Sequence of chain 1.A:
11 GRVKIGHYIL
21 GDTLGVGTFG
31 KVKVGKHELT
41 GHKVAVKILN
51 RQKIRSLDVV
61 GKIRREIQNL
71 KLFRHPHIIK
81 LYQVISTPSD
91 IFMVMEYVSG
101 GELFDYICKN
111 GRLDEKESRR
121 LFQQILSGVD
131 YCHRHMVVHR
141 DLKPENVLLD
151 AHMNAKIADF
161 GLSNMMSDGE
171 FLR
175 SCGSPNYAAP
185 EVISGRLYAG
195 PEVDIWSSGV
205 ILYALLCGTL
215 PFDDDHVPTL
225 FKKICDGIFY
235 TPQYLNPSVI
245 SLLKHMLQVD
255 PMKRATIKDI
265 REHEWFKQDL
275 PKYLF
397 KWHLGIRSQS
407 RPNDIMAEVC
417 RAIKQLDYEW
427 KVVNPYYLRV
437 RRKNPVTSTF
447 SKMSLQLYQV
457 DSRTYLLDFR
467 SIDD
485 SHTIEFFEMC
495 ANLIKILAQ

Binding-site contacts:
Ligand atom N4 contacts residue GLU102 of chain 1.A at 3.0 Å (salt-bridge).
Ligand atom O5 contacts residue TYR97 of chain 1.A at 3.1 Å.
Ligand atom N4 contacts residue GLU145 of chain 1.A at 2.8 Å (salt-bridge).
Ligand atom C3 contacts residue GLY101 of chain 1.A at 3.6 Å.
Ligand atom N1 contacts residue ILE79 of chain 1.A at 3.7 Å.
Ligand atom C9 contacts residue ALA45 of chain 1.A at 3.2 Å (hydrophobic).
Ligand atom C5 contacts residue LEU24 of chain 1.A at 3.7 Å (hydrophobic).
Ligand atom C16 contacts residue ASP159 of chain 1.A at 3.2 Å.
Ligand atom C3 contacts residue LEU24 of chain 1.A at 3.5 Å (hydrophobic).
Ligand atom C15 contacts residue ASP159 of chain 1.A at 3.3 Å.
Ligand atom N3 contacts residue LEU24 of chain 1.A at 3.7 Å.
Ligand atom N1 contacts residue GLU96 of chain 1.A at 2.6 Å (salt-bridge).
Ligand atom C28 contacts residue ASN146 of chain 1.A at 3.0 Å.
Ligand atom C4 contacts residue VAL98 of chain 1.A at 3.2 Å (hydrophobic).
Ligand atom N1 contacts residue ALA45 of chain 1.A at 3.1 Å.
Ligand atom C4 contacts residue LEU24 of chain 1.A at 3.4 Å (hydrophobic).
Ligand atom C13 contacts residue MET95 of chain 1.A at 3.6 Å (hydrophobic).
Ligand atom C26 contacts residue VAL26 of chain 1.A at 3.5 Å (hydrophobic).
Ligand atom C6 contacts residue LEU148 of chain 1.A at 3.5 Å (hydrophobic).
Ligand atom C26 contacts residue GLY25 of chain 1.A at 3.7 Å.
Ligand atom C2 contacts residue GLY101 of chain 1.A at 3.5 Å.
Ligand atom C27 contacts residue ASN146 of chain 1.A at 3.0 Å.
Ligand atom C8 contacts residue GLU96 of chain 1.A at 3.6 Å.
Ligand atom C17 contacts residue VAL32 of chain 1.A at 3.5 Å (hydrophobic).
Ligand atom C3 contacts residue VAL98 of chain 1.A at 3.4 Å (hydrophobic).
Ligand atom C9 contacts residue GLU96 of chain 1.A at 3.5 Å.
Ligand atom C25 contacts residue LEU24 of chain 1.A at 3.5 Å (hydrophobic).
Ligand atom C28 contacts residue GLU145 of chain 1.A at 2.7 Å.
Ligand atom C10 contacts residue LEU148 of chain 1.A at 3.5 Å (hydrophobic).
Ligand atom O5 contacts residue VAL98 of chain 1.A at 2.6 Å (h-bond).
Ligand atom C23 contacts residue GLU102 of chain 1.A at 3.6 Å.
Ligand atom C7 contacts residue LEU148 of chain 1.A at 3.3 Å (hydrophobic).
Ligand atom C27 contacts residue GLU145 of chain 1.A at 3.5 Å.
Ligand atom C16 contacts residue VAL32 of chain 1.A at 3.6 Å (hydrophobic).
Ligand atom C8 contacts residue ALA45 of chain 1.A at 3.5 Å (hydrophobic).
Ligand atom C20 contacts residue LEU24 of chain 1.A at 3.5 Å (hydrophobic).
Ligand atom O4 contacts residue GLY25 of chain 1.A at 3.4 Å.
Ligand atom N1 contacts residue TYR97 of chain 1.A at 3.7 Å.
Ligand atom C24 contacts residue GLU102 of chain 1.A at 3.5 Å.
Ligand atom C26 contacts residue GLY27 of chain 1.A at 3.2 Å.

The protein below binds the small molecule below.
Small molecule (SMILES): CN[C@@H]1C[C@H]2O[C@@](C)([C@@H]1OC)n1c3ccccc3c3c4c(c5c6ccccc6n2c5c31)C(=O)NC4